Sequence of chain 1.A:
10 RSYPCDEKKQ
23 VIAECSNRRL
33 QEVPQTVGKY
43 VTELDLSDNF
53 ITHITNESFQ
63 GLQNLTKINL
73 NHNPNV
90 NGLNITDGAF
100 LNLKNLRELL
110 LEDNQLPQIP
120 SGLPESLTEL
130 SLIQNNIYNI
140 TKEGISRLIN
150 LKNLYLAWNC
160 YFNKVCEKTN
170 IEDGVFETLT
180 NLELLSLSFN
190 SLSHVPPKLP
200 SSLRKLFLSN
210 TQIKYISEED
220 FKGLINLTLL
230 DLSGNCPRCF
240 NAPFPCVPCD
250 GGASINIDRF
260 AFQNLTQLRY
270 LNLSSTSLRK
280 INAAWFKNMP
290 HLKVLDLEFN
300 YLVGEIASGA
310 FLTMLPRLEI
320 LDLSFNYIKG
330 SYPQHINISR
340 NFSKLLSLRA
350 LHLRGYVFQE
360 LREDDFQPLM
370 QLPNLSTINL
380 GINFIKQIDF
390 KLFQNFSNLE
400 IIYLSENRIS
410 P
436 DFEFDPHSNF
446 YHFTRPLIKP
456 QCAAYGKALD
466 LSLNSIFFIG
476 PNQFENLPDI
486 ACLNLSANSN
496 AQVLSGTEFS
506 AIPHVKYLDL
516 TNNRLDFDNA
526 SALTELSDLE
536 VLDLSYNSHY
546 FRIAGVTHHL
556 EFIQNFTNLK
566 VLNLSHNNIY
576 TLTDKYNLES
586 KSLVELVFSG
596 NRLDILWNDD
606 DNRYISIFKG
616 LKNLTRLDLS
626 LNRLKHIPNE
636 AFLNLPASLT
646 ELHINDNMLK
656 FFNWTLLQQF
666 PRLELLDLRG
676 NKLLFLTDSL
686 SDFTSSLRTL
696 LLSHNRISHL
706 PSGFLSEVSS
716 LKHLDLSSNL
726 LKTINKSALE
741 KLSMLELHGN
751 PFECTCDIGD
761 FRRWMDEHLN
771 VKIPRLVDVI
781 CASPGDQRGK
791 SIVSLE

Binding-site contacts:
Ligand atom N2 contacts residue ASP538 of chain 1.A at 2.7 Å (salt-bridge).
Ligand atom C2 contacts residue LYS454 of chain 1.A at 3.6 Å.
Ligand atom O5 contacts residue ASN568 of chain 1.A at 2.3 Å (h-bond).
Ligand atom C7 contacts residue ASN568 of chain 1.A at 3.7 Å.
Ligand atom C5 contacts residue ASN568 of chain 1.A at 3.6 Å.
Ligand atom O7 contacts residue GLN456 of chain 1.A at 3.2 Å.
Ligand atom C3 contacts residue ASP538 of chain 1.A at 4.1 Å.
Ligand atom C8 contacts residue THR516 of chain 1.A at 3.9 Å.
Ligand atom C2 contacts residue GLN456 of chain 1.A at 4.0 Å.
Ligand atom N2 contacts residue SER540 of chain 1.A at 3.7 Å.
Ligand atom C1 contacts residue LYS454 of chain 1.A at 3.7 Å.
Ligand atom O7 contacts residue LYS454 of chain 1.A at 3.6 Å.
Ligand atom C1 contacts residue ASN568 of chain 1.A at 1.4 Å.
Ligand atom C6 contacts residue GLN456 of chain 1.A at 3.9 Å.
Ligand atom O6 contacts residue VAL592 of chain 1.A at 3.8 Å.
Ligand atom C7 contacts residue SER540 of chain 1.A at 3.7 Å.
Ligand atom C7 contacts residue TYR512 of chain 1.A at 3.9 Å (hydrophobic).
Ligand atom C4 contacts residue GLN456 of chain 1.A at 3.7 Å.
Ligand atom O5 contacts residue VAL592 of chain 1.A at 3.8 Å.
Ligand atom C6 contacts residue VAL566 of chain 1.A at 3.7 Å (hydrophobic).
Ligand atom C8 contacts residue SER540 of chain 1.A at 3.7 Å.
Ligand atom C2 contacts residue ASN568 of chain 1.A at 2.4 Å.
Ligand atom O5 contacts residue GLN456 of chain 1.A at 3.7 Å.
Ligand atom O3 contacts residue GLN456 of chain 1.A at 3.0 Å (h-bond).
Ligand atom O6 contacts residue GLU590 of chain 1.A at 3.0 Å (salt-bridge).
Ligand atom C2 contacts residue ASP538 of chain 1.A at 3.6 Å.
Ligand atom O7 contacts residue ASN568 of chain 1.A at 4.0 Å.
Ligand atom C1 contacts residue ASP538 of chain 1.A at 3.8 Å.
Ligand atom O3 contacts residue LYS454 of chain 1.A at 3.8 Å.
Ligand atom N2 contacts residue ASN568 of chain 1.A at 2.9 Å (h-bond).
Ligand atom C8 contacts residue VAL536 of chain 1.A at 4.0 Å (hydrophobic).
Ligand atom C8 contacts residue ASP538 of chain 1.A at 3.5 Å.
Ligand atom C3 contacts residue ASN568 of chain 1.A at 3.8 Å.
Ligand atom O5 contacts residue LYS454 of chain 1.A at 3.6 Å.
Ligand atom O7 contacts residue TYR512 of chain 1.A at 2.9 Å (h-bond).
Ligand atom O4 contacts residue LYS454 of chain 1.A at 3.4 Å (salt-bridge).
Ligand atom C7 contacts residue GLN456 of chain 1.A at 3.9 Å.
Ligand atom C7 contacts residue ASP538 of chain 1.A at 3.5 Å.
Ligand atom C3 contacts residue GLN456 of chain 1.A at 3.7 Å.
Ligand atom C6 contacts residue GLU590 of chain 1.A at 3.5 Å.

This small molecule binds to this protein.
Small molecule (SMILES): CC(=O)N[C@H]1[C@H](O[C@H]2[C@H](O)[C@@H](NC(C)=O)CO[C@@H]2CO)O[C@H](CO)[C@@H](O[C@@H]2O[C@H](CO)[C@@H](O)[C@H](O)[C@@H]2O)[C@@H]1O